Sequence of chain 1.C:
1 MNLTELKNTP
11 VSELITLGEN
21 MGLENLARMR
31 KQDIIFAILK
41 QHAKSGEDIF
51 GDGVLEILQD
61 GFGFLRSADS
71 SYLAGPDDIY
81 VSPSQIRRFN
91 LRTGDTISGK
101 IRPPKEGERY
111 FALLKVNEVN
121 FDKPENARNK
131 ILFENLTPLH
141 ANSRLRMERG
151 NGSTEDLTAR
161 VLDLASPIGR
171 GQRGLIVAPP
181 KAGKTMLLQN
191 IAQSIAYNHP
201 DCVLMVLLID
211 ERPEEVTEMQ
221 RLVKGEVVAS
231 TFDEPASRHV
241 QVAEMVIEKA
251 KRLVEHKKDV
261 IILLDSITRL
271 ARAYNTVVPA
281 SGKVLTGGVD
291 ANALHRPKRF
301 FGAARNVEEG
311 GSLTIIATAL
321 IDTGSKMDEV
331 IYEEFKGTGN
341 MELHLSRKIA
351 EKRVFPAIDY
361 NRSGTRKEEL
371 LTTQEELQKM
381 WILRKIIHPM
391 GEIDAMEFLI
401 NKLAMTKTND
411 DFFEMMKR

Sequence of chain 1.B:
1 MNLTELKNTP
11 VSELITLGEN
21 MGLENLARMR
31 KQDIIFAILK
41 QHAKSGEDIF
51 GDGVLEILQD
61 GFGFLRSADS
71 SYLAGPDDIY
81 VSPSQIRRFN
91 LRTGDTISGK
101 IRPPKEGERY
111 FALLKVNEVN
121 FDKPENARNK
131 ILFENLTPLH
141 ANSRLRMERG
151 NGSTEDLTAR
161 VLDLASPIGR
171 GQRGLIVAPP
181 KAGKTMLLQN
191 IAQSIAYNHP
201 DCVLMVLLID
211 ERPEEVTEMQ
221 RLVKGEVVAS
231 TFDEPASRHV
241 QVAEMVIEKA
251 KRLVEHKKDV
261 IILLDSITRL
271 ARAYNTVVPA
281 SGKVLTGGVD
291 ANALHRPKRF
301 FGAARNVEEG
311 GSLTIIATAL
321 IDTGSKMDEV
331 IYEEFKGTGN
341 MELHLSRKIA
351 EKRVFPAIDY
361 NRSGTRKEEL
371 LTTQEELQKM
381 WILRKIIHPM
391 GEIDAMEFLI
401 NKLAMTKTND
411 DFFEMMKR

Binding-site contacts:
Ligand atom O2D contacts residue GLU368 of chain 1.B at 3.4 Å (salt-bridge).
Ligand atom O2C contacts residue LYS367 of chain 1.B at 3.4 Å.
Ligand atom O1A contacts residue GLY183 of chain 1.C at 3.2 Å.
Ligand atom C8 contacts residue PHE355 of chain 1.C at 3.3 Å (hydrophobic).
Ligand atom O3A contacts residue ARG366 of chain 1.B at 2.9 Å (salt-bridge).
Ligand atom C5 contacts residue MET186 of chain 1.C at 3.4 Å (hydrophobic).
Ligand atom PG contacts residue LYS181 of chain 1.C at 3.5 Å.
Ligand atom N9 contacts residue MET186 of chain 1.C at 3.2 Å (h-bond).
Ligand atom O1B contacts residue LYS184 of chain 1.C at 3.4 Å.
Ligand atom C4 contacts residue PHE355 of chain 1.C at 3.3 Å (hydrophobic).
Ligand atom O2A contacts residue LYS184 of chain 1.C at 3.4 Å (salt-bridge).
Ligand atom O2A contacts residue GLY183 of chain 1.C at 2.6 Å (h-bond).
Ligand atom O2C contacts residue GLU369 of chain 1.B at 3.0 Å (salt-bridge).
Ligand atom O3G contacts residue LYS181 of chain 1.C at 2.5 Å (salt-bridge).
Ligand atom O1B contacts residue THR185 of chain 1.C at 3.5 Å (h-bond).
Ligand atom O4' contacts residue PHE355 of chain 1.C at 3.4 Å.
Ligand atom C8 contacts residue GLY183 of chain 1.C at 3.4 Å.
Ligand atom C6 contacts residue PHE355 of chain 1.C at 3.5 Å (hydrophobic).
Ligand atom N9 contacts residue PHE355 of chain 1.C at 3.3 Å.
Ligand atom O3C contacts residue LYS367 of chain 1.B at 3.2 Å (salt-bridge).
Ligand atom O2A contacts residue ALA182 of chain 1.C at 3.3 Å (h-bond).
Ligand atom O6 contacts residue PHE355 of chain 1.C at 3.5 Å.
Ligand atom C4 contacts residue MET186 of chain 1.C at 3.4 Å (hydrophobic).
Ligand atom C5 contacts residue PHE355 of chain 1.C at 3.3 Å (hydrophobic).
Ligand atom N7 contacts residue PHE355 of chain 1.C at 3.3 Å.
Ligand atom O1A contacts residue MET186 of chain 1.C at 3.3 Å.
Ligand atom O3G contacts residue PRO180 of chain 1.C at 3.4 Å.
Ligand atom O5' contacts residue ARG366 of chain 1.B at 3.1 Å (salt-bridge).
Ligand atom N7 contacts residue MET186 of chain 1.C at 3.4 Å (h-bond).
Ligand atom O1G contacts residue LYS181 of chain 1.C at 3.4 Å (salt-bridge).
Ligand atom O3A contacts residue THR185 of chain 1.C at 3.5 Å (h-bond).
Ligand atom C2' contacts residue MET186 of chain 1.C at 3.4 Å (hydrophobic).
Ligand atom O1C contacts residue ARG366 of chain 1.B at 3.0 Å (salt-bridge).
Ligand atom O3D contacts residue THR365 of chain 1.B at 3.0 Å (h-bond).
Ligand atom PB contacts residue THR185 of chain 1.C at 3.2 Å.
Ligand atom C1' contacts residue PHE355 of chain 1.C at 3.3 Å (hydrophobic).
Ligand atom O3D contacts residue GLU368 of chain 1.B at 3.0 Å (salt-bridge).
Ligand atom O2B contacts residue THR185 of chain 1.C at 2.3 Å (h-bond).
Ligand atom C8 contacts residue MET186 of chain 1.C at 3.3 Å (hydrophobic).
Ligand atom O1C contacts residue LYS367 of chain 1.B at 3.4 Å (salt-bridge).

The protein below binds the small molecule below.
Small molecule (SMILES): Nc1nc2c(ncn2[C@@H]2O[C@H](COP(=O)(O)OP(=O)(O)OP(=O)(O)O)[C@@H](OP(=O)(O)OP(=O)(O)O)[C@H]2O)c(=O)[nH]1